A small-molecule ligand and the protein it binds are described below.
Small molecule (SMILES): Cc1c(C(=O)C2=C(O)CCCC2=O)ccc2nc(C(F)(F)F)n(-c3ccccc3)c(=O)c12

Sequence of chain 2.A:
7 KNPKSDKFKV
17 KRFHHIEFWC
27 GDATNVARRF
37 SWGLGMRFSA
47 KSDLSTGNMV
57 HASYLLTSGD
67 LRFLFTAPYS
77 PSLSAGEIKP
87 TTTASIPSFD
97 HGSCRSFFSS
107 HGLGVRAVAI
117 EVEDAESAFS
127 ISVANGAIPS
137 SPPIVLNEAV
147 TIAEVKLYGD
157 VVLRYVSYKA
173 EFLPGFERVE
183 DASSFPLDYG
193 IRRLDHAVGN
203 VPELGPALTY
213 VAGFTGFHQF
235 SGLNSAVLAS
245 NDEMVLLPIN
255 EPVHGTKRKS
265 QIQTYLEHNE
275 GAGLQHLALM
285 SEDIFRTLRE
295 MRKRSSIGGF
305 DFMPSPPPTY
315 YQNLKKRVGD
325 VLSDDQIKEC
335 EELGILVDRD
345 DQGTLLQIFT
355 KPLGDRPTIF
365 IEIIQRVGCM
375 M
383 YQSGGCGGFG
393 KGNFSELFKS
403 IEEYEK

Binding-site contacts:
Ligand atom C9 contacts residue CO1 of chain 2.B at 3.1 Å.
Ligand atom C3 contacts residue ASN254 of chain 2.A at 3.5 Å.
Ligand atom C13 contacts residue PHE353 of chain 2.A at 3.5 Å (hydrophobic).
Ligand atom C14 contacts residue PHE396 of chain 2.A at 3.6 Å (hydrophobic).
Ligand atom C1 contacts residue PRO252 of chain 2.A at 3.6 Å (hydrophobic).
Ligand atom C24 contacts residue MPD1 of chain 2.D at 3.6 Å.
Ligand atom C2 contacts residue SER239 of chain 2.A at 3.4 Å.
Ligand atom F31 contacts residue LEU399 of chain 2.A at 3.6 Å.
Ligand atom C15 contacts residue PHE353 of chain 2.A at 3.3 Å (hydrophobic).
Ligand atom O7 contacts residue VAL200 of chain 2.A at 3.7 Å.
Ligand atom C14 contacts residue PHE353 of chain 2.A at 3.3 Å (hydrophobic).
Ligand atom O8 contacts residue PHE396 of chain 2.A at 3.2 Å.
Ligand atom N17 contacts residue PHE396 of chain 2.A at 3.6 Å.
Ligand atom C9 contacts residue PHE391 of chain 2.A at 3.5 Å (hydrophobic).
Ligand atom C25 contacts residue MPD1 of chain 2.D at 3.7 Å.
Ligand atom C29 contacts residue LEU399 of chain 2.A at 3.7 Å (hydrophobic).
Ligand atom O21 contacts residue PHE353 of chain 2.A at 3.7 Å.
Ligand atom O21 contacts residue GLU366 of chain 2.A at 3.0 Å (salt-bridge).
Ligand atom C16 contacts residue PHE353 of chain 2.A at 3.7 Å (hydrophobic).
Ligand atom O21 contacts residue CO1 of chain 2.B at 2.0 Å.
Ligand atom O21 contacts residue HIS280 of chain 2.A at 3.0 Å (h-bond).
Ligand atom F31 contacts residue ASN395 of chain 2.A at 3.2 Å.
Ligand atom N18 contacts residue PHE396 of chain 2.A at 3.7 Å.
Ligand atom C6 contacts residue CO1 of chain 2.B at 3.0 Å.
Ligand atom C6 contacts residue PHE391 of chain 2.A at 3.6 Å (hydrophobic).
Ligand atom C19 contacts residue PHE396 of chain 2.A at 3.6 Å (hydrophobic).
Ligand atom C12 contacts residue GLY392 of chain 2.A at 3.3 Å.
Ligand atom C5 contacts residue HIS280 of chain 2.A at 3.4 Å.
Ligand atom O7 contacts residue HIS198 of chain 2.A at 3.0 Å (h-bond).
Ligand atom O21 contacts residue PHE391 of chain 2.A at 3.7 Å.
Ligand atom C11 contacts residue PHE391 of chain 2.A at 3.3 Å (hydrophobic).
Ligand atom C10 contacts residue PHE353 of chain 2.A at 3.6 Å (hydrophobic).
Ligand atom F32 contacts residue LEU399 of chain 2.A at 3.1 Å.
Ligand atom O7 contacts residue CO1 of chain 2.B at 2.0 Å.
Ligand atom F31 contacts residue PHE396 of chain 2.A at 3.7 Å.
Ligand atom F30 contacts residue PHE396 of chain 2.A at 3.6 Å.
Ligand atom O7 contacts residue HIS280 of chain 2.A at 3.0 Å (h-bond).
Ligand atom C13 contacts residue PHE396 of chain 2.A at 3.5 Å (hydrophobic).
Ligand atom C3 contacts residue SER239 of chain 2.A at 3.4 Å.
Ligand atom C5 contacts residue CO1 of chain 2.B at 3.5 Å.